Binding-site contacts:
Ligand atom O5 contacts residue ASN268 of chain 1.A at 2.4 Å (h-bond).
Ligand atom C5 contacts residue GLU247 of chain 1.A at 4.1 Å.
Ligand atom C1 contacts residue GLU247 of chain 1.A at 3.9 Å.
Ligand atom O5 contacts residue GLU247 of chain 1.A at 3.2 Å (salt-bridge).
Ligand atom C2 contacts residue GLU247 of chain 1.A at 4.2 Å.
Ligand atom C3 contacts residue LYS322 of chain 1.A at 4.5 Å.
Ligand atom C3 contacts residue ASN268 of chain 1.A at 3.9 Å.
Ligand atom O5 contacts residue GLU248 of chain 1.A at 3.6 Å.
Ligand atom C1 contacts residue GLU248 of chain 1.A at 4.5 Å.
Ligand atom N2 contacts residue ASN268 of chain 1.A at 2.9 Å (h-bond).
Ligand atom C8 contacts residue ASN268 of chain 1.A at 4.1 Å.
Ligand atom C6 contacts residue GLU247 of chain 1.A at 4.0 Å.
Ligand atom C4 contacts residue ASN268 of chain 1.A at 4.3 Å.
Ligand atom C5 contacts residue LYS322 of chain 1.A at 4.1 Å.
Ligand atom C1 contacts residue ASN268 of chain 1.A at 1.5 Å.
Ligand atom O6 contacts residue GLU247 of chain 1.A at 3.1 Å (salt-bridge).
Ligand atom C5 contacts residue ASN268 of chain 1.A at 3.8 Å.
Ligand atom O4 contacts residue LYS322 of chain 1.A at 4.3 Å.
Ligand atom C8 contacts residue GLU269 of chain 1.A at 3.7 Å.
Ligand atom C4 contacts residue GLU247 of chain 1.A at 4.4 Å.
Ligand atom O6 contacts residue GLU248 of chain 1.A at 3.6 Å.
Ligand atom C2 contacts residue ASN268 of chain 1.A at 2.5 Å.
Ligand atom C6 contacts residue GLU248 of chain 1.A at 4.2 Å.
Ligand atom C7 contacts residue ASN268 of chain 1.A at 3.9 Å.

Sequence of chain 1.A:
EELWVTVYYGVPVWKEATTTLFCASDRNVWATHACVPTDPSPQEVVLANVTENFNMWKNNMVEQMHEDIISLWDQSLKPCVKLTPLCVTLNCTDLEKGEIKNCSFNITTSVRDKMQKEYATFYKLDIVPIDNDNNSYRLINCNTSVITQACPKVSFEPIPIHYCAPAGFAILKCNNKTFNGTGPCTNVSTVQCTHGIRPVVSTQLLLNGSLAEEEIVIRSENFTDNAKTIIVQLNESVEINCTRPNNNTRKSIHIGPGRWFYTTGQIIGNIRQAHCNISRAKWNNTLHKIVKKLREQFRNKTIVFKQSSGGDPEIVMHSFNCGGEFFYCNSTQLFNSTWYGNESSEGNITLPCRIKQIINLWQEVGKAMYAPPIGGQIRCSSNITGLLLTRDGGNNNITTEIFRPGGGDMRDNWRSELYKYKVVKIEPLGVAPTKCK

This small molecule binds to this protein.
Small molecule (SMILES): CC(=O)N[C@@H]1[C@@H](O)[C@H](O)[C@@H](CO)O[C@H]1O